Binding-site contacts:
Ligand atom C5 contacts residue ASN234 of chain 1.C at 3.7 Å.
Ligand atom C6 contacts residue THR236 of chain 1.C at 4.2 Å.
Ligand atom C1 contacts residue THR108 of chain 1.C at 4.3 Å.
Ligand atom C3 contacts residue ASN234 of chain 1.C at 3.8 Å.
Ligand atom O7 contacts residue ASN234 of chain 1.C at 3.3 Å (h-bond).
Ligand atom O5 contacts residue ASN234 of chain 1.C at 2.4 Å (h-bond).
Ligand atom C5 contacts residue THR236 of chain 1.C at 3.8 Å.
Ligand atom C4 contacts residue ASN234 of chain 1.C at 4.2 Å.
Ligand atom O6 contacts residue THR108 of chain 1.C at 4.5 Å.
Ligand atom N2 contacts residue ASN234 of chain 1.C at 2.9 Å (h-bond).
Ligand atom C8 contacts residue ASN234 of chain 1.C at 4.4 Å.
Ligand atom O5 contacts residue THR236 of chain 1.C at 3.7 Å.
Ligand atom C1 contacts residue ASN234 of chain 1.C at 1.4 Å.
Ligand atom C7 contacts residue ASN234 of chain 1.C at 3.3 Å.
Ligand atom C1 contacts residue THR236 of chain 1.C at 4.1 Å.
Ligand atom C2 contacts residue ASN234 of chain 1.C at 2.4 Å.
Ligand atom O5 contacts residue THR108 of chain 1.C at 3.8 Å.

The protein below binds the small molecule below.
Small molecule (SMILES): CC(=O)N[C@@H]1[C@@H](O)[C@H](O)[C@@H](CO)O[C@H]1O

Sequence of chain 1.C:
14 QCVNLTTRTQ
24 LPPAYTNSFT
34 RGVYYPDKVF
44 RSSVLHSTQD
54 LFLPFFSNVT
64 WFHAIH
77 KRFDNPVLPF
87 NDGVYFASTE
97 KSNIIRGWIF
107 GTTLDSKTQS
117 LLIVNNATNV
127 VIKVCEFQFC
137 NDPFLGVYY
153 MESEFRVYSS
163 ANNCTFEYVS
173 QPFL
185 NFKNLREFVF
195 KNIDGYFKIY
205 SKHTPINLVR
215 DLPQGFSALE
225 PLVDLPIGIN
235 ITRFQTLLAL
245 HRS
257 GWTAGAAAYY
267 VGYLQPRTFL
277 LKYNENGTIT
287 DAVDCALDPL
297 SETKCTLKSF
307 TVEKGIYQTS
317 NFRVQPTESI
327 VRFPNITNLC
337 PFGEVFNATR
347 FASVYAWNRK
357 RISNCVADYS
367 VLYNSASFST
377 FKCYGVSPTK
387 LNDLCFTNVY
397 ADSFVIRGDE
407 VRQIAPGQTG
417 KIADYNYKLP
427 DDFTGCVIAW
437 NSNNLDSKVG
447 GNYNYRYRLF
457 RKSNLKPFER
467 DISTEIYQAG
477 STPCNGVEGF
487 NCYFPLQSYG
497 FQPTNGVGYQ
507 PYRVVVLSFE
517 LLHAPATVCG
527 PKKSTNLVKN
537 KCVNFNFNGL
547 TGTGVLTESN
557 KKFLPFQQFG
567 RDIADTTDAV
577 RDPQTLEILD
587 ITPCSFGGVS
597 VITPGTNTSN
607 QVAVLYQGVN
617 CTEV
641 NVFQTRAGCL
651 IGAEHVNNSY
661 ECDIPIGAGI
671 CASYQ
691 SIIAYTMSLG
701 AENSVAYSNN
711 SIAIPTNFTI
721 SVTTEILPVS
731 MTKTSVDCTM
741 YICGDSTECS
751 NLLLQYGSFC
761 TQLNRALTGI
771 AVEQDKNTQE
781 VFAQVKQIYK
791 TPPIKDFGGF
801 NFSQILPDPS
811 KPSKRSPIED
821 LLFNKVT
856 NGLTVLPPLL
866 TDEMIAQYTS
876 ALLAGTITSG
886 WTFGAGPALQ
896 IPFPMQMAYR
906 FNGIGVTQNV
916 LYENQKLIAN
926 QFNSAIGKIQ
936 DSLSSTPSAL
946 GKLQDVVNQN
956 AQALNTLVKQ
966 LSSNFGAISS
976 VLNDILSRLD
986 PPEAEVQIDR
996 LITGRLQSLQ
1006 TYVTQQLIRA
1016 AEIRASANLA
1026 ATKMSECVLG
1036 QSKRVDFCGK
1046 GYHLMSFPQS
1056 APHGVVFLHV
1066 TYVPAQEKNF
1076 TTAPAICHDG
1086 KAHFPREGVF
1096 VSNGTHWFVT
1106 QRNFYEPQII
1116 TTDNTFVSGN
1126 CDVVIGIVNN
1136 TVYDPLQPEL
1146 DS